Sequence of chain 1.A:
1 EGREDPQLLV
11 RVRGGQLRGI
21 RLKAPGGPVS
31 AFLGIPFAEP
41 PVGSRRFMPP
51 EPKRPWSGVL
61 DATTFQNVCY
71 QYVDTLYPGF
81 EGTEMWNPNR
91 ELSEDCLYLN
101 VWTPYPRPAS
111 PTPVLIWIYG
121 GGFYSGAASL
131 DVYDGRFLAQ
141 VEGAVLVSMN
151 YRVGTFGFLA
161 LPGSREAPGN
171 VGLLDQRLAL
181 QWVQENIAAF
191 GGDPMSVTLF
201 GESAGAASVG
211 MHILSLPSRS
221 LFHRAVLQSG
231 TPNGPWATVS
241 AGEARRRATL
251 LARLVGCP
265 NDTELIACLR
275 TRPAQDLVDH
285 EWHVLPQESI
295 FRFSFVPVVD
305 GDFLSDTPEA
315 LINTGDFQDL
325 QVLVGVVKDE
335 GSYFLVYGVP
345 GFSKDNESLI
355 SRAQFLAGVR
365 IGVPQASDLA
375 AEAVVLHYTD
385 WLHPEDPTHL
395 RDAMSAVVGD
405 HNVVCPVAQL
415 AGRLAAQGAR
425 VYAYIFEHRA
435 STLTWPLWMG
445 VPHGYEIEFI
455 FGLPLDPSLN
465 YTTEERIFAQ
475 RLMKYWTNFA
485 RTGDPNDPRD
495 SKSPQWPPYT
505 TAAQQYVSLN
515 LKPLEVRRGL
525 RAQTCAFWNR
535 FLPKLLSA

The small molecule below binds the protein below.
Small molecule (SMILES): CC(=O)N[C@H]1CO[C@H](CO[C@@H]2O[C@@H](C)[C@@H](O)[C@@H](O)[C@@H]2O)[C@@H](O)[C@@H]1O

Binding-site contacts:
Ligand atom O5 contacts residue SER347 of chain 1.A at 3.4 Å.
Ligand atom C1 contacts residue GLY345 of chain 1.A at 4.2 Å.
Ligand atom C5 contacts residue GLY345 of chain 1.A at 4.2 Å.
Ligand atom C4 contacts residue ASN350 of chain 1.A at 4.2 Å.
Ligand atom O7 contacts residue ASN350 of chain 1.A at 3.7 Å.
Ligand atom O5 contacts residue ASN350 of chain 1.A at 2.4 Å (h-bond).
Ligand atom C3 contacts residue ASN350 of chain 1.A at 3.8 Å.
Ligand atom O5 contacts residue ASN350 of chain 1.A at 4.3 Å.
Ligand atom C7 contacts residue ASN350 of chain 1.A at 3.7 Å.
Ligand atom C5 contacts residue SER347 of chain 1.A at 3.9 Å.
Ligand atom C2 contacts residue ASN350 of chain 1.A at 2.5 Å.
Ligand atom C6 contacts residue SER347 of chain 1.A at 4.0 Å.
Ligand atom O5 contacts residue SER347 of chain 1.A at 3.8 Å.
Ligand atom C5 contacts residue ASN350 of chain 1.A at 4.1 Å.
Ligand atom C6 contacts residue ASN350 of chain 1.A at 3.6 Å.
Ligand atom C5 contacts residue ASN350 of chain 1.A at 3.7 Å.
Ligand atom C1 contacts residue ASN350 of chain 1.A at 1.5 Å.
Ligand atom N2 contacts residue ASN350 of chain 1.A at 3.0 Å (h-bond).
Ligand atom O4 contacts residue GLY345 of chain 1.A at 3.9 Å.
Ligand atom C3 contacts residue GLY345 of chain 1.A at 4.1 Å.
Ligand atom C1 contacts residue SER347 of chain 1.A at 4.0 Å.